A small-molecule ligand and the protein it binds are described below.
Small molecule (SMILES): CCN1C(=O)c2cccc3c(S(=O)(=O)NC4CCCCCC4)ccc1c23

Sequence of chain 1.A:
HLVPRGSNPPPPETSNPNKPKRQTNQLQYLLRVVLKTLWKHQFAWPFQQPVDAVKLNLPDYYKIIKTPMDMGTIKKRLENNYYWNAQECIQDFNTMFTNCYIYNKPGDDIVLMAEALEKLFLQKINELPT

Binding-site contacts:
Ligand atom CAN contacts residue PHE56 of chain 1.A at 3.4 Å (hydrophobic).
Ligand atom CAJ contacts residue ILE119 of chain 1.A at 3.9 Å (hydrophobic).
Ligand atom CAX contacts residue MET122 of chain 1.A at 4.0 Å (hydrophobic).
Ligand atom CAU contacts residue ILE119 of chain 1.A at 4.1 Å (hydrophobic).
Ligand atom CAC contacts residue LEU65 of chain 1.A at 4.0 Å (hydrophobic).
Ligand atom CAH contacts residue ASN113 of chain 1.A at 4.1 Å.
Ligand atom CAF contacts residue ILE119 of chain 1.A at 4.0 Å (hydrophobic).
Ligand atom CAW contacts residue MET122 of chain 1.A at 3.8 Å (hydrophobic).
Ligand atom CAY contacts residue TRP54 of chain 1.A at 3.4 Å (hydrophobic).
Ligand atom CAE contacts residue ILE119 of chain 1.A at 4.0 Å (hydrophobic).
Ligand atom CAZ contacts residue TRP54 of chain 1.A at 3.9 Å (hydrophobic).
Ligand atom CAF contacts residue LEU65 of chain 1.A at 4.0 Å (hydrophobic).
Ligand atom CAB contacts residue PRO55 of chain 1.A at 4.0 Å (hydrophobic).
Ligand atom CAI contacts residue ASN113 of chain 1.A at 3.3 Å.
Ligand atom CAM contacts residue VAL60 of chain 1.A at 3.5 Å (hydrophobic).
Ligand atom CAV contacts residue MET122 of chain 1.A at 3.5 Å (hydrophobic).
Ligand atom OAQ contacts residue LEU65 of chain 1.A at 3.5 Å.
Ligand atom CAA contacts residue LEU65 of chain 1.A at 3.7 Å (hydrophobic).
Ligand atom NAK contacts residue ILE119 of chain 1.A at 4.1 Å.
Ligand atom CAJ contacts residue ASN113 of chain 1.A at 4.2 Å.
Ligand atom OAO contacts residue TYR70 of chain 1.A at 4.1 Å.
Ligand atom OAR contacts residue TRP54 of chain 1.A at 3.6 Å.
Ligand atom OAR contacts residue LEU65 of chain 1.A at 3.9 Å.
Ligand atom CAL contacts residue ASN113 of chain 1.A at 4.0 Å.
Ligand atom CAI contacts residue ILE119 of chain 1.A at 4.0 Å (hydrophobic).
Ligand atom NAK contacts residue VAL60 of chain 1.A at 4.1 Å.
Ligand atom CAN contacts residue ILE119 of chain 1.A at 4.2 Å (hydrophobic).
Ligand atom CAM contacts residue PRO55 of chain 1.A at 3.8 Å (hydrophobic).
Ligand atom CAJ contacts residue LEU67 of chain 1.A at 3.8 Å (hydrophobic).
Ligand atom CAL contacts residue ILE119 of chain 1.A at 3.9 Å (hydrophobic).
Ligand atom CAN contacts residue PRO55 of chain 1.A at 3.6 Å (hydrophobic).
Ligand atom CAE contacts residue LEU67 of chain 1.A at 4.1 Å (hydrophobic).
Ligand atom CAI contacts residue LEU67 of chain 1.A at 3.7 Å (hydrophobic).
Ligand atom SAP contacts residue LEU65 of chain 1.A at 4.1 Å.
Ligand atom CAV contacts residue ILE119 of chain 1.A at 3.8 Å (hydrophobic).
Ligand atom CAA contacts residue PRO55 of chain 1.A at 3.7 Å (hydrophobic).
Ligand atom CAW contacts residue ASP118 of chain 1.A at 3.8 Å.
Ligand atom OAO contacts residue ASN113 of chain 1.A at 3.1 Å (h-bond).
Ligand atom CAB contacts residue LEU65 of chain 1.A at 3.7 Å (hydrophobic).
Ligand atom CAH contacts residue LEU67 of chain 1.A at 4.0 Å (hydrophobic).